Sequence of chain 1.B:
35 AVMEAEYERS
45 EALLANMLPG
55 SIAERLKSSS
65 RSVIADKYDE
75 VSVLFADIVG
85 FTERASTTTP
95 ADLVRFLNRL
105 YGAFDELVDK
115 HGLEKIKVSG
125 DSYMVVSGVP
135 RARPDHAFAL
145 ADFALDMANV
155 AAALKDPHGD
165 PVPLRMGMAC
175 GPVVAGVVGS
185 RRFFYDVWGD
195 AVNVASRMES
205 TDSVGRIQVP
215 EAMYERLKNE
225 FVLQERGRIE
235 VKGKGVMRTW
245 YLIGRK

A protein and the small-molecule ligand that binds it are described below.
Small molecule (SMILES): CNc1ccccc1C(=O)O[C@H]1[C@@H](O)[C@H](n2cnc3c(=O)[nH]c(N)nc32)O[C@@H]1CO[P](=O)(O)O[P](=O)(O)OP(=O)(O)O

Binding-site contacts:
Ligand atom O3B contacts residue PHE85 of chain 1.B at 3.4 Å (h-bond).
Ligand atom OA contacts residue ASN197 of chain 1.A at 3.0 Å (h-bond).
Ligand atom N2 contacts residue SER200 of chain 1.A at 3.5 Å (h-bond).
Ligand atom O3B contacts residue ILE82 of chain 1.B at 2.9 Å (h-bond).
Ligand atom O2' contacts residue VAL196 of chain 1.A at 3.0 Å.
Ligand atom O6 contacts residue PHE79 of chain 1.A at 3.5 Å.
Ligand atom CA2 contacts residue TRP192 of chain 1.A at 3.3 Å (hydrophobic).
Ligand atom O2A contacts residue ASP125 of chain 1.B at 3.0 Å (salt-bridge).
Ligand atom C8 contacts residue VAL191 of chain 1.A at 3.3 Å (hydrophobic).
Ligand atom O3B contacts residue ASP125 of chain 1.B at 2.9 Å (salt-bridge).
Ligand atom O6 contacts residue MET128 of chain 1.A at 3.5 Å.
Ligand atom O2G contacts residue MN1 of chain 1.S at 2.4 Å.
Ligand atom O2A contacts residue MN1 of chain 1.T at 2.8 Å.
Ligand atom O2G contacts residue ILE82 of chain 1.B at 3.1 Å (h-bond).
Ligand atom PG contacts residue MN1 of chain 1.S at 3.6 Å.
Ligand atom O3G contacts residue ARG169 of chain 1.B at 2.9 Å (salt-bridge).
Ligand atom O1A contacts residue THR86 of chain 1.B at 3.1 Å (h-bond).
Ligand atom O2G contacts residue ARG169 of chain 1.B at 2.5 Å (salt-bridge).
Ligand atom O6 contacts residue LYS121 of chain 1.A at 3.4 Å.
Ligand atom O4' contacts residue ASP125 of chain 1.B at 3.6 Å (salt-bridge).
Ligand atom O2B contacts residue GLY84 of chain 1.B at 3.5 Å.
Ligand atom O4' contacts residue GLY124 of chain 1.B at 3.4 Å.
Ligand atom O2A contacts residue ASP81 of chain 1.B at 3.3 Å (salt-bridge).
Ligand atom O2' contacts residue GLY193 of chain 1.A at 3.1 Å (h-bond).
Ligand atom O2G contacts residue ASP81 of chain 1.B at 3.2 Å (salt-bridge).
Ligand atom C1' contacts residue TRP192 of chain 1.A at 3.5 Å (hydrophobic).
Ligand atom O2B contacts residue THR86 of chain 1.B at 2.6 Å (h-bond).
Ligand atom O3B contacts residue MN1 of chain 1.S at 1.9 Å.
Ligand atom PA contacts residue MN1 of chain 1.S at 3.3 Å.
Ligand atom PG contacts residue ARG169 of chain 1.B at 3.2 Å.
Ligand atom O3G contacts residue GLY84 of chain 1.B at 3.5 Å (h-bond).
Ligand atom O1A contacts residue MN1 of chain 1.S at 3.6 Å.
Ligand atom N7 contacts residue LYS121 of chain 1.A at 3.5 Å (salt-bridge).
Ligand atom O2A contacts residue MN1 of chain 1.S at 2.2 Å.
Ligand atom PB contacts residue MN1 of chain 1.S at 3.1 Å.
Ligand atom PB contacts residue THR86 of chain 1.B at 3.5 Å.
Ligand atom O4' contacts residue TRP192 of chain 1.A at 3.2 Å.
Ligand atom O2B contacts residue PHE85 of chain 1.B at 2.8 Å (h-bond).
Ligand atom O2' contacts residue ASN197 of chain 1.A at 3.4 Å (h-bond).
Ligand atom N7 contacts residue VAL191 of chain 1.A at 3.6 Å.

Sequence of chain 1.A:
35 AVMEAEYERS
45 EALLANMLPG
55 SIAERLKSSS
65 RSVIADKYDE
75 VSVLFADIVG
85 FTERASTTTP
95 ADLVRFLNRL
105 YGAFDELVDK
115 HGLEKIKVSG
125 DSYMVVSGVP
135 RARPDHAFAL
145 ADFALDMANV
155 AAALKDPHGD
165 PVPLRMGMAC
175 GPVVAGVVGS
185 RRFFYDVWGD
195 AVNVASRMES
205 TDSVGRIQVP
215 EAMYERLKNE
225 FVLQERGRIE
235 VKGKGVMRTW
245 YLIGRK